Sequence of chain 1.D:
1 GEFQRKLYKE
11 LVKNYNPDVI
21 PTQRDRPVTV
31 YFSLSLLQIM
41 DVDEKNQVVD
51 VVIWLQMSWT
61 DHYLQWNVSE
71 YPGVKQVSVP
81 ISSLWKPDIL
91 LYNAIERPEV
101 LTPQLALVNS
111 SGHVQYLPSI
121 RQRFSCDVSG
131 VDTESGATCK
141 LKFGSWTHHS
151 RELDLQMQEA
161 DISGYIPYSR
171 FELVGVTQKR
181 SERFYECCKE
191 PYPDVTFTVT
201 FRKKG

Binding-site contacts:
Ligand atom C5 contacts residue ASN109 of chain 1.D at 3.7 Å.
Ligand atom C4 contacts residue ASN109 of chain 1.D at 4.3 Å.
Ligand atom C3 contacts residue ASN109 of chain 1.D at 3.8 Å.
Ligand atom C1 contacts residue SER111 of chain 1.D at 3.6 Å.
Ligand atom C2 contacts residue ASN109 of chain 1.D at 2.5 Å.
Ligand atom C1 contacts residue ASN109 of chain 1.D at 1.4 Å.
Ligand atom C3 contacts residue SER111 of chain 1.D at 4.0 Å.
Ligand atom O5 contacts residue ASN109 of chain 1.D at 2.3 Å (h-bond).
Ligand atom C7 contacts residue ASN109 of chain 1.D at 3.6 Å.
Ligand atom C7 contacts residue SER110 of chain 1.D at 4.4 Å.
Ligand atom C6 contacts residue HIS113 of chain 1.D at 3.6 Å.
Ligand atom O5 contacts residue HIS113 of chain 1.D at 3.7 Å.
Ligand atom N2 contacts residue ASN109 of chain 1.D at 3.0 Å (h-bond).
Ligand atom C8 contacts residue SER110 of chain 1.D at 3.4 Å.
Ligand atom C8 contacts residue TYR31 of chain 1.D at 4.2 Å (hydrophobic).
Ligand atom C8 contacts residue SER111 of chain 1.D at 3.9 Å.
Ligand atom C5 contacts residue HIS113 of chain 1.D at 3.8 Å.
Ligand atom N2 contacts residue SER111 of chain 1.D at 3.0 Å (h-bond).
Ligand atom O7 contacts residue ASN109 of chain 1.D at 3.8 Å.
Ligand atom C2 contacts residue SER111 of chain 1.D at 3.7 Å.
Ligand atom C1 contacts residue HIS113 of chain 1.D at 3.8 Å.
Ligand atom C8 contacts residue HIS113 of chain 1.D at 4.1 Å.
Ligand atom C7 contacts residue SER111 of chain 1.D at 3.9 Å.

This small molecule binds to this protein.
Small molecule (SMILES): CC(=O)N[C@H]1[C@H](O[C@H]2[C@H](O)[C@@H](NC(C)=O)CO[C@@H]2CO)O[C@H](CO)[C@@H](O)[C@@H]1O